Binding-site contacts:
Ligand atom C4 contacts residue ARG124 of chain 8.C at 4.2 Å.
Ligand atom C4 contacts residue ASP23 of chain 8.A at 4.1 Å.
Ligand atom C1 contacts residue GLU133 of chain 8.A at 4.5 Å.
Ligand atom C3 contacts residue GLU133 of chain 8.A at 4.3 Å.
Ligand atom C3 contacts residue ASP125 of chain 8.C at 4.2 Å.
Ligand atom O6 contacts residue GLU133 of chain 8.A at 4.2 Å.
Ligand atom C4 contacts residue PRO132 of chain 8.A at 4.0 Å (hydrophobic).
Ligand atom C1 contacts residue ASP125 of chain 8.C at 4.5 Å.
Ligand atom C2 contacts residue ASP23 of chain 8.A at 4.2 Å.
Ligand atom O5 contacts residue ASP23 of chain 8.A at 3.9 Å.
Ligand atom C4 contacts residue GLU133 of chain 8.A at 3.4 Å.
Ligand atom C3 contacts residue ASP23 of chain 8.A at 4.1 Å.
Ligand atom C2 contacts residue ASN25 of chain 8.A at 4.4 Å.
Ligand atom O6 contacts residue ASP125 of chain 8.C at 2.9 Å (salt-bridge).
Ligand atom O5 contacts residue ASN24 of chain 8.A at 4.2 Å.

A small-molecule ligand and the protein it binds are described below.
Small molecule (SMILES): C[C@@H](O)[C@@H](C)O

Sequence of chain 8.C:
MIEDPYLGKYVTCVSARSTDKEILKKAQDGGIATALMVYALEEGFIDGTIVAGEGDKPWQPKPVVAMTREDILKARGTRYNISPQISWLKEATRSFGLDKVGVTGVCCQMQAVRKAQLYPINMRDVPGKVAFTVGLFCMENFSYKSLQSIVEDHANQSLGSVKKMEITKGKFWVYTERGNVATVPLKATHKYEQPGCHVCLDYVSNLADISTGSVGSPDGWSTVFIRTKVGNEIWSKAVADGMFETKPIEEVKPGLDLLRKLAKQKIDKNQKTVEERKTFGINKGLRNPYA

Sequence of chain 8.A:
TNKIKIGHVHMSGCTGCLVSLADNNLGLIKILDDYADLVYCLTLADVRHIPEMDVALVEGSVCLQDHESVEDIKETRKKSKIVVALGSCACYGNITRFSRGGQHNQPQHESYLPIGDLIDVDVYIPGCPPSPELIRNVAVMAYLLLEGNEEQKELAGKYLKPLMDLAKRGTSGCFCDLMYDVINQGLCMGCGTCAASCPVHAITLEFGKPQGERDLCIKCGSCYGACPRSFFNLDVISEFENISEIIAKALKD